The small molecule below binds the protein below.
Small molecule (SMILES): CCCCCCCCCCCC[N+](C)(C)CCCS(=O)(=O)O

Binding-site contacts:
Ligand atom C2 contacts residue ARG98 of chain 25.A at 3.4 Å.
Ligand atom C16 contacts residue ARG224 of chain 25.A at 4.0 Å.
Ligand atom C2 contacts residue ARG224 of chain 25.A at 3.8 Å.
Ligand atom C1 contacts residue ARG98 of chain 25.A at 3.2 Å.
Ligand atom C1 contacts residue ARG224 of chain 25.A at 3.8 Å.
Ligand atom C15 contacts residue ARG224 of chain 25.A at 3.3 Å.
Ligand atom N1 contacts residue ARG98 of chain 25.A at 4.3 Å.
Ligand atom C14 contacts residue ARG224 of chain 25.A at 4.5 Å.
Ligand atom C13 contacts residue ARG224 of chain 25.A at 4.1 Å.
Ligand atom C3 contacts residue ARG98 of chain 25.A at 3.2 Å.
Ligand atom N1 contacts residue ARG224 of chain 25.A at 4.2 Å.
Ligand atom O3S contacts residue THR226 of chain 25.A at 4.0 Å.
Ligand atom C15 contacts residue TRP117 of chain 25.A at 4.2 Å (hydrophobic).
Ligand atom O1S contacts residue ASP228 of chain 25.A at 3.6 Å.
Ligand atom O1S contacts residue THR226 of chain 25.A at 4.3 Å.
Ligand atom N1 contacts residue TRP117 of chain 25.A at 4.1 Å.
Ligand atom C3 contacts residue TRP117 of chain 25.A at 3.5 Å (hydrophobic).
Ligand atom C16 contacts residue TRP117 of chain 25.A at 3.7 Å (hydrophobic).
Ligand atom C3 contacts residue ARG224 of chain 25.A at 3.5 Å.
Ligand atom O1S contacts residue ARG98 of chain 25.A at 3.6 Å.
Ligand atom S1 contacts residue ARG98 of chain 25.A at 4.4 Å.

Sequence of chain 25.A:
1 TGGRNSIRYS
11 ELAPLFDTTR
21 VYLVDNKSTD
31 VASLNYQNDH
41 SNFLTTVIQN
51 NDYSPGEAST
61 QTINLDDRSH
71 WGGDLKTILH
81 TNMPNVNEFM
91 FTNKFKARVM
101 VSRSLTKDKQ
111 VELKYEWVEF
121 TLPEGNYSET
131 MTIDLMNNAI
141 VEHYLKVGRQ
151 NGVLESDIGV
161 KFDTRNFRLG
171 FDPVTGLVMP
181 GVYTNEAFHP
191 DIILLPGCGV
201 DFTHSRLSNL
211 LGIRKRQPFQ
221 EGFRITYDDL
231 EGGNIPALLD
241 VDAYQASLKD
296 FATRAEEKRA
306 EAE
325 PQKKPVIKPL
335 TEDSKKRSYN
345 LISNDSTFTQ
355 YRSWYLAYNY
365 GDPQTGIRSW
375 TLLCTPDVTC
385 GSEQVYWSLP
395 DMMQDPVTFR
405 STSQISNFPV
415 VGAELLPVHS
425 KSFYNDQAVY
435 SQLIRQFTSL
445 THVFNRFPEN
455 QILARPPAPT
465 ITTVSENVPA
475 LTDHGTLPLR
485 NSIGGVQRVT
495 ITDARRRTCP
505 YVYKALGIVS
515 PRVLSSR